Sequence of chain 36.I:
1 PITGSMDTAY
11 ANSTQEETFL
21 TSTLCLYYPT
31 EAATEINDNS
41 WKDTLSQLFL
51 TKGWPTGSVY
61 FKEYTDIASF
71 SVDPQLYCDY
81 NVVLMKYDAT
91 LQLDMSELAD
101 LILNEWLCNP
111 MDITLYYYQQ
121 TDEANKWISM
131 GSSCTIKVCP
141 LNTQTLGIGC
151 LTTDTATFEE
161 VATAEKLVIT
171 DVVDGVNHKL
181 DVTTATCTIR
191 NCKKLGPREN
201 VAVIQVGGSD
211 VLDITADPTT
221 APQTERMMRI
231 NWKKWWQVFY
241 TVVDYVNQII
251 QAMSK

Binding-site contacts:
Ligand atom C1 contacts residue ASN12 of chain 36.I at 2.1 Å.
Ligand atom N2 contacts residue ASN12 of chain 36.I at 3.8 Å.
Ligand atom C7 contacts residue ASN12 of chain 36.I at 3.9 Å.
Ligand atom O5 contacts residue ASN12 of chain 36.I at 2.6 Å (h-bond).
Ligand atom C2 contacts residue ASN12 of chain 36.I at 3.2 Å.
Ligand atom C5 contacts residue ASN12 of chain 36.I at 4.0 Å.
Ligand atom O7 contacts residue ASN12 of chain 36.I at 3.7 Å.

The small molecule below binds the protein below.
Small molecule (SMILES): CC(=O)N[C@H]1[C@H](O[C@H]2[C@H](O)[C@@H](NC(C)=O)CO[C@@H]2CO)O[C@H](CO)[C@@H](O)[C@@H]1O